This protein binds this small molecule.
Small molecule (SMILES): Oc1cc(Cl)ccc1Oc1ccc(Cl)cc1Cl

Sequence of chain 1.H:
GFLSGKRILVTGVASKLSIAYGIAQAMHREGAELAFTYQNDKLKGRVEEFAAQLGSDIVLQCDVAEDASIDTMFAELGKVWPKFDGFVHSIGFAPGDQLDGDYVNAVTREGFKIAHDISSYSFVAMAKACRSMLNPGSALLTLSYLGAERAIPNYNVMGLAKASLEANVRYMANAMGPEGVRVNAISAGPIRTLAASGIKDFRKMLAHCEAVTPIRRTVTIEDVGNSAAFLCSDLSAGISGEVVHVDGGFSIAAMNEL

Binding-site contacts:
Ligand atom CL14 contacts residue NAD1 of chain 1.EA at 3.5 Å.
Ligand atom C10 contacts residue GLY96 of chain 1.H at 3.4 Å.
Ligand atom C3 contacts residue ILE203 of chain 1.H at 3.8 Å (hydrophobic).
Ligand atom C4 contacts residue ALA200 of chain 1.H at 3.7 Å (hydrophobic).
Ligand atom C5 contacts residue NAD1 of chain 1.EA at 3.5 Å.
Ligand atom CL16 contacts residue NAD1 of chain 1.EA at 3.4 Å.
Ligand atom C2 contacts residue ILE203 of chain 1.H at 3.8 Å (hydrophobic).
Ligand atom CL15 contacts residue ALA98 of chain 1.H at 3.3 Å.
Ligand atom C3 contacts residue ALA200 of chain 1.H at 4.0 Å (hydrophobic).
Ligand atom C8 contacts residue NAD1 of chain 1.EA at 3.7 Å.
Ligand atom C10 contacts residue PHE97 of chain 1.H at 4.0 Å (hydrophobic).
Ligand atom C3 contacts residue PHE206 of chain 1.H at 4.0 Å (hydrophobic).
Ligand atom CL14 contacts residue PHE206 of chain 1.H at 3.9 Å.
Ligand atom C6 contacts residue TYR159 of chain 1.H at 3.7 Å (hydrophobic).
Ligand atom C1 contacts residue TYR159 of chain 1.H at 3.6 Å (hydrophobic).
Ligand atom O17 contacts residue LYS166 of chain 1.H at 4.0 Å.
Ligand atom O17 contacts residue TYR159 of chain 1.H at 2.8 Å (h-bond).
Ligand atom C6 contacts residue NAD1 of chain 1.EA at 3.5 Å.
Ligand atom C1 contacts residue TYR149 of chain 1.H at 4.0 Å (hydrophobic).
Ligand atom C12 contacts residue LEU103 of chain 1.H at 3.7 Å (hydrophobic).
Ligand atom C9 contacts residue NAD1 of chain 1.EA at 3.9 Å.
Ligand atom O17 contacts residue NAD1 of chain 1.EA at 2.6 Å (h-bond).
Ligand atom CL16 contacts residue ALA199 of chain 1.H at 3.6 Å.
Ligand atom C9 contacts residue GLY96 of chain 1.H at 3.8 Å.
Ligand atom C1 contacts residue ILE203 of chain 1.H at 4.1 Å (hydrophobic).
Ligand atom C10 contacts residue ALA199 of chain 1.H at 3.8 Å (hydrophobic).
Ligand atom C9 contacts residue ALA199 of chain 1.H at 3.4 Å (hydrophobic).
Ligand atom CL14 contacts residue TYR149 of chain 1.H at 3.5 Å.
Ligand atom CL16 contacts residue GLY96 of chain 1.H at 3.2 Å.
Ligand atom C3 contacts residue NAD1 of chain 1.EA at 3.2 Å.
Ligand atom C4 contacts residue NAD1 of chain 1.EA at 3.6 Å.
Ligand atom O7 contacts residue NAD1 of chain 1.EA at 3.1 Å (h-bond).
Ligand atom C1 contacts residue NAD1 of chain 1.EA at 3.7 Å.
Ligand atom C4 contacts residue ILE203 of chain 1.H at 4.1 Å (hydrophobic).
Ligand atom C13 contacts residue ALA199 of chain 1.H at 4.1 Å (hydrophobic).
Ligand atom CL15 contacts residue PHE97 of chain 1.H at 4.1 Å.
Ligand atom CL15 contacts residue LEU103 of chain 1.H at 3.8 Å.
Ligand atom C2 contacts residue NAD1 of chain 1.EA at 3.4 Å.
Ligand atom C8 contacts residue ALA199 of chain 1.H at 3.8 Å (hydrophobic).
Ligand atom O7 contacts residue ALA199 of chain 1.H at 4.1 Å.